Sequence of chain 1.B:
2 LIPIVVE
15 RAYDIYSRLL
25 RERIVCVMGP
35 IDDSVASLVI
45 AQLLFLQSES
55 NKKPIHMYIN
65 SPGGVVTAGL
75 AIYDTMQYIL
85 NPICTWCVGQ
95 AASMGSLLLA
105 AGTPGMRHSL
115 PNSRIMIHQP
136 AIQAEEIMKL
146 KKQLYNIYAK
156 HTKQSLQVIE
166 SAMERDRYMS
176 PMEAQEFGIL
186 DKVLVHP

This small molecule binds to this protein.
Small molecule (SMILES): N#Cc1cccc(CN2CCC3=C(C2)C(=O)N(Cc2ccc(Cl)cc2)C2=NCCN23)c1

Sequence of chain 1.A:
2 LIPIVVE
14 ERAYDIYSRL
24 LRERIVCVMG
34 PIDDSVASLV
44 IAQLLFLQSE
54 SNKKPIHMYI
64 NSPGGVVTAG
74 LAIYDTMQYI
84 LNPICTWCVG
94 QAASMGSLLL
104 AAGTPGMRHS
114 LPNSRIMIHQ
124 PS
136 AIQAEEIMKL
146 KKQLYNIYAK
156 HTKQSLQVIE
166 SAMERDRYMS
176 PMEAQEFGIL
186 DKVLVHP

Binding-site contacts:
Ligand atom N1 contacts residue TYR62 of chain 1.B at 3.2 Å.
Ligand atom C10 contacts residue TYR62 of chain 1.B at 3.2 Å (hydrophobic).
Ligand atom CL1 contacts residue LEU23 of chain 1.B at 3.7 Å.
Ligand atom C15 contacts residue GLU26 of chain 1.B at 3.8 Å.
Ligand atom C18 contacts residue LEU48 of chain 1.A at 3.9 Å (hydrophobic).
Ligand atom C18 contacts residue GLU26 of chain 1.B at 3.7 Å.
Ligand atom C3 contacts residue LEU48 of chain 1.A at 3.9 Å (hydrophobic).
Ligand atom C5 contacts residue TYR82 of chain 1.A at 3.3 Å (hydrophobic).
Ligand atom C13 contacts residue TYR62 of chain 1.B at 3.8 Å (hydrophobic).
Ligand atom C1 contacts residue TYR62 of chain 1.B at 3.6 Å (hydrophobic).
Ligand atom C4 contacts residue TYR82 of chain 1.A at 3.7 Å (hydrophobic).
Ligand atom N1 contacts residue VAL92 of chain 1.B at 3.7 Å.
Ligand atom C7 contacts residue TRP90 of chain 1.B at 3.6 Å (hydrophobic).
Ligand atom C11 contacts residue TYR62 of chain 1.B at 3.1 Å (hydrophobic).
Ligand atom O1 contacts residue LEU48 of chain 1.A at 3.8 Å.
Ligand atom C20 contacts residue SER52 of chain 1.A at 3.3 Å.
Ligand atom C9 contacts residue HIS60 of chain 1.B at 3.5 Å.
Ligand atom CL1 contacts residue PHE49 of chain 1.A at 3.7 Å.
Ligand atom C19 contacts residue SER52 of chain 1.A at 3.5 Å.
Ligand atom C7 contacts residue TYR82 of chain 1.A at 3.6 Å (hydrophobic).
Ligand atom N4 contacts residue GLU26 of chain 1.B at 2.8 Å (salt-bridge).
Ligand atom C17 contacts residue LEU23 of chain 1.B at 3.5 Å (hydrophobic).
Ligand atom C8 contacts residue TRP90 of chain 1.B at 3.3 Å (hydrophobic).
Ligand atom C22 contacts residue GLU26 of chain 1.B at 3.1 Å.
Ligand atom C3 contacts residue THR79 of chain 1.A at 3.4 Å.
Ligand atom C24 contacts residue TYR62 of chain 1.B at 3.3 Å (hydrophobic).
Ligand atom C3 contacts residue LEU114 of chain 1.B at 3.8 Å (hydrophobic).
Ligand atom C9 contacts residue TYR62 of chain 1.B at 3.3 Å (hydrophobic).
Ligand atom N2 contacts residue TYR62 of chain 1.B at 2.8 Å (h-bond).
Ligand atom C1 contacts residue ILE44 of chain 1.A at 3.8 Å (hydrophobic).
Ligand atom C6 contacts residue TYR62 of chain 1.B at 3.7 Å (hydrophobic).
Ligand atom C12 contacts residue TYR82 of chain 1.A at 3.8 Å (hydrophobic).
Ligand atom C12 contacts residue TYR62 of chain 1.B at 3.2 Å (hydrophobic).
Ligand atom C19 contacts residue GLU26 of chain 1.B at 3.4 Å.
Ligand atom N1 contacts residue ILE44 of chain 1.A at 3.7 Å.
Ligand atom C20 contacts residue GLU26 of chain 1.B at 3.4 Å.
Ligand atom C23 contacts residue HIS60 of chain 1.B at 3.2 Å.
Ligand atom C8 contacts residue TYR62 of chain 1.B at 3.5 Å (hydrophobic).
Ligand atom C7 contacts residue TYR62 of chain 1.B at 3.7 Å (hydrophobic).
Ligand atom C17 contacts residue LEU48 of chain 1.A at 3.8 Å (hydrophobic).